This protein binds this small molecule.
Small molecule (SMILES): CC1CCN(C(=O)Nc2ccc(Cl)cc2)CC1

Binding-site contacts:
Ligand atom C8 contacts residue MET142 of chain 2.A at 3.7 Å (hydrophobic).
Ligand atom C10 contacts residue PHE110 of chain 2.A at 3.5 Å (hydrophobic).
Ligand atom C5 contacts residue TRP207 of chain 2.A at 4.0 Å (hydrophobic).
Ligand atom C6 contacts residue ASN179 of chain 2.A at 3.9 Å.
Ligand atom N1 contacts residue ASN176 of chain 2.A at 4.0 Å.
Ligand atom C6 contacts residue PHE110 of chain 2.A at 3.9 Å (hydrophobic).
Ligand atom C12 contacts residue ILE107 of chain 2.A at 3.7 Å (hydrophobic).
Ligand atom C3 contacts residue THR149 of chain 2.A at 3.4 Å.
Ligand atom N2 contacts residue ASN179 of chain 2.A at 3.9 Å.
Ligand atom CL1 contacts residue PHE184 of chain 2.A at 3.3 Å.
Ligand atom C1 contacts residue TRP103 of chain 2.A at 3.8 Å (hydrophobic).
Ligand atom C10 contacts residue ASN179 of chain 2.A at 3.9 Å.
Ligand atom C11 contacts residue ASN179 of chain 2.A at 3.7 Å.
Ligand atom C11 contacts residue PHE110 of chain 2.A at 3.3 Å (hydrophobic).
Ligand atom C4 contacts residue TRP207 of chain 2.A at 4.0 Å (hydrophobic).
Ligand atom C3 contacts residue LEU87 of chain 2.A at 4.0 Å (hydrophobic).
Ligand atom N2 contacts residue PHE110 of chain 2.A at 3.8 Å.
Ligand atom C8 contacts residue ASN176 of chain 2.A at 4.0 Å.
Ligand atom N1 contacts residue TRP207 of chain 2.A at 3.8 Å.
Ligand atom C4 contacts residue THR149 of chain 2.A at 3.4 Å.
Ligand atom CL1 contacts residue PHE114 of chain 2.A at 3.7 Å.
Ligand atom C2 contacts residue THR149 of chain 2.A at 3.6 Å.
Ligand atom C6 contacts residue ASN176 of chain 2.A at 3.7 Å.
Ligand atom C7 contacts residue ASN176 of chain 2.A at 3.4 Å.
Ligand atom C9 contacts residue GLU180 of chain 2.A at 4.0 Å.
Ligand atom C12 contacts residue TRP207 of chain 2.A at 3.7 Å (hydrophobic).
Ligand atom C4 contacts residue ASN176 of chain 2.A at 3.4 Å.
Ligand atom C5 contacts residue ASN179 of chain 2.A at 3.5 Å.
Ligand atom C5 contacts residue ASN176 of chain 2.A at 3.9 Å.
Ligand atom O1 contacts residue ASN179 of chain 2.A at 2.9 Å (h-bond).
Ligand atom N2 contacts residue ASN176 of chain 2.A at 3.0 Å (h-bond).
Ligand atom CL1 contacts residue TRP138 of chain 2.A at 3.9 Å.
Ligand atom C1 contacts residue TYR148 of chain 2.A at 3.5 Å (hydrophobic).
Ligand atom N1 contacts residue PHE110 of chain 2.A at 3.5 Å.
Ligand atom O1 contacts residue PHE110 of chain 2.A at 3.5 Å.
Ligand atom C5 contacts residue PHE110 of chain 2.A at 3.5 Å (hydrophobic).
Ligand atom C4 contacts residue PHE110 of chain 2.A at 3.9 Å (hydrophobic).
Ligand atom CL1 contacts residue GLU180 of chain 2.A at 3.6 Å.
Ligand atom O1 contacts residue ILE107 of chain 2.A at 3.6 Å.
Ligand atom C13 contacts residue GLY106 of chain 2.A at 3.9 Å.

Sequence of chain 2.A:
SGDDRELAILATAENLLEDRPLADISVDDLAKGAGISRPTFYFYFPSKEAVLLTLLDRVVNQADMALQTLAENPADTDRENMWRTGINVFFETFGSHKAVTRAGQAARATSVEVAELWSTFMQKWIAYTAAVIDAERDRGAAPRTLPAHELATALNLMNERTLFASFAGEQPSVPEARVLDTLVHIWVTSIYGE